Sequence of chain 1.F:
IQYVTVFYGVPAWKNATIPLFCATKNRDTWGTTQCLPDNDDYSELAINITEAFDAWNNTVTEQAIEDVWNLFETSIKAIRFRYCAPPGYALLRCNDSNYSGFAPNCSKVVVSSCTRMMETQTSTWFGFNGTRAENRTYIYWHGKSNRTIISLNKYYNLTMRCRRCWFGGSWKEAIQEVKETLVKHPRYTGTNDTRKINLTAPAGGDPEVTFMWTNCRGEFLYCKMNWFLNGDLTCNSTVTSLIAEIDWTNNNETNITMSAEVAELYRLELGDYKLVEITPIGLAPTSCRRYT

Binding-site contacts:
Ligand atom C2 contacts residue ASN259 of chain 1.F at 2.5 Å.
Ligand atom C5 contacts residue ASN259 of chain 1.F at 3.6 Å.
Ligand atom C7 contacts residue CYS445 of chain 1.F at 4.2 Å (hydrophobic).
Ligand atom O7 contacts residue PHE258 of chain 1.F at 3.7 Å.
Ligand atom C8 contacts residue ASN259 of chain 1.F at 3.7 Å.
Ligand atom O5 contacts residue ASN259 of chain 1.F at 2.3 Å (h-bond).
Ligand atom C7 contacts residue GLN251 of chain 1.F at 4.4 Å.
Ligand atom C1 contacts residue ASN259 of chain 1.F at 1.4 Å.
Ligand atom C3 contacts residue NAG1 of chain 1.OA at 3.9 Å.
Ligand atom O6 contacts residue NAG1 of chain 1.OA at 4.3 Å.
Ligand atom O7 contacts residue SER447 of chain 1.F at 3.3 Å (h-bond).
Ligand atom N2 contacts residue ASN259 of chain 1.F at 2.6 Å (h-bond).
Ligand atom C5 contacts residue NAG1 of chain 1.OA at 3.6 Å.
Ligand atom O7 contacts residue NAG1 of chain 1.OA at 4.1 Å.
Ligand atom C4 contacts residue NAG1 of chain 1.OA at 3.8 Å.
Ligand atom C7 contacts residue ASN446 of chain 1.F at 4.5 Å.
Ligand atom C7 contacts residue SER447 of chain 1.F at 4.4 Å.
Ligand atom C4 contacts residue ASN259 of chain 1.F at 4.1 Å.
Ligand atom C3 contacts residue ASN259 of chain 1.F at 3.8 Å.
Ligand atom C7 contacts residue ASN259 of chain 1.F at 2.9 Å.
Ligand atom O7 contacts residue THR448 of chain 1.F at 3.8 Å.
Ligand atom C7 contacts residue PHE258 of chain 1.F at 4.0 Å (hydrophobic).
Ligand atom C8 contacts residue GLN251 of chain 1.F at 3.0 Å.
Ligand atom O7 contacts residue ASN446 of chain 1.F at 3.9 Å.
Ligand atom O5 contacts residue GLU249 of chain 1.F at 4.2 Å.
Ligand atom O7 contacts residue CYS445 of chain 1.F at 4.1 Å.
Ligand atom O4 contacts residue ALA208 of chain 1.F at 4.5 Å.
Ligand atom C6 contacts residue NAG1 of chain 1.OA at 4.4 Å.
Ligand atom C8 contacts residue PHE258 of chain 1.F at 3.3 Å (hydrophobic).
Ligand atom C8 contacts residue CYS445 of chain 1.F at 3.4 Å (hydrophobic).
Ligand atom O7 contacts residue ASN259 of chain 1.F at 3.3 Å (h-bond).
Ligand atom O4 contacts residue NAG1 of chain 1.OA at 3.3 Å.

The protein below binds the small molecule below.
Small molecule (SMILES): CC(=O)N[C@H]1[C@H](O[C@H]2[C@H](O)[C@@H](NC(C)=O)CO[C@@H]2CO)O[C@H](CO)[C@@H](O[C@@H]2O[C@H](CO)[C@@H](O)[C@H](O[C@H]3O[C@H](CO)[C@@H](O)[C@H](O)[C@@H]3O)[C@@H]2O)[C@@H]1O